Sequence of chain 1.A:
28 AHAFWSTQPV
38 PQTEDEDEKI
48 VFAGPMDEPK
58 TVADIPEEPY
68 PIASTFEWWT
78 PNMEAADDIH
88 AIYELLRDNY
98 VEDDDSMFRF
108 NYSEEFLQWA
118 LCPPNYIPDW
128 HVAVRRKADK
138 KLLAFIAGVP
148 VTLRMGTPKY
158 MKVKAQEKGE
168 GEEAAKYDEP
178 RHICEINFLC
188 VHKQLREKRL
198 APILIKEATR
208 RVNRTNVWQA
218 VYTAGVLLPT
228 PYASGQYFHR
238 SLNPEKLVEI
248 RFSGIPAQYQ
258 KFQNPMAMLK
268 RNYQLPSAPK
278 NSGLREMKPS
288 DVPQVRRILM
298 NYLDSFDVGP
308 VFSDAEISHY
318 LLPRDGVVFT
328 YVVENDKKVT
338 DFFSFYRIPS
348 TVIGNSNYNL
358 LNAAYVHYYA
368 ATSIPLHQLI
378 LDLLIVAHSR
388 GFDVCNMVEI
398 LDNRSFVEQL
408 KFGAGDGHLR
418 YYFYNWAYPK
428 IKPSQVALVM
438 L

A small-molecule ligand and the protein it binds are described below.
Small molecule (SMILES): Cc1nn(C)c(C)c1NS(=O)(=O)c1c(Cl)cc(-c2ccnc(N3CCNCC3)c2)cc1Cl

Binding-site contacts:
Ligand atom CAM contacts residue MET437 of chain 1.A at 3.8 Å (hydrophobic).
Ligand atom CAX contacts residue PHE107 of chain 1.A at 3.8 Å (hydrophobic).
Ligand atom NBE contacts residue PHE107 of chain 1.A at 3.6 Å.
Ligand atom CAH contacts residue GLY222 of chain 1.A at 3.3 Å.
Ligand atom CLF contacts residue GLY414 of chain 1.A at 3.8 Å.
Ligand atom CAA contacts residue PHE249 of chain 1.A at 3.7 Å (hydrophobic).
Ligand atom CAO contacts residue TYR234 of chain 1.A at 3.6 Å (hydrophobic).
Ligand atom SBF contacts residue HIS236 of chain 1.A at 3.7 Å.
Ligand atom NAR contacts residue PHE105 of chain 1.A at 3.7 Å.
Ligand atom CAC contacts residue PHE107 of chain 1.A at 3.5 Å (hydrophobic).
Ligand atom CAC contacts residue PHE105 of chain 1.A at 3.7 Å (hydrophobic).
Ligand atom CAK contacts residue TYR234 of chain 1.A at 3.8 Å (hydrophobic).
Ligand atom CAZ contacts residue TYR234 of chain 1.A at 3.8 Å (hydrophobic).
Ligand atom CAC contacts residue VAL98 of chain 1.A at 3.2 Å (hydrophobic).
Ligand atom CBA contacts residue LEU416 of chain 1.A at 3.8 Å (hydrophobic).
Ligand atom CLG contacts residue ASN393 of chain 1.A at 3.7 Å.
Ligand atom NAS contacts residue ASN184 of chain 1.A at 3.4 Å (h-bond).
Ligand atom CAU contacts residue SER347 of chain 1.A at 3.7 Å.
Ligand atom NAQ contacts residue GLY222 of chain 1.A at 3.3 Å (h-bond).
Ligand atom OAE contacts residue HIS236 of chain 1.A at 3.4 Å.
Ligand atom OAE contacts residue ASN393 of chain 1.A at 3.5 Å (h-bond).
Ligand atom NBD contacts residue LEU416 of chain 1.A at 3.6 Å.
Ligand atom OAD contacts residue HIS236 of chain 1.A at 3.2 Å.
Ligand atom CLG contacts residue TYR362 of chain 1.A at 2.9 Å.
Ligand atom CAI contacts residue VAL98 of chain 1.A at 3.7 Å (hydrophobic).
Ligand atom CAM contacts residue THR220 of chain 1.A at 3.5 Å.
Ligand atom CAH contacts residue VAL98 of chain 1.A at 3.8 Å (hydrophobic).
Ligand atom CLG contacts residue PHE107 of chain 1.A at 3.6 Å.
Ligand atom NBE contacts residue SER347 of chain 1.A at 3.7 Å.
Ligand atom NAS contacts residue LEU438 of chain 1.A at 3.0 Å (h-bond).
Ligand atom CAL contacts residue TYR234 of chain 1.A at 3.4 Å (hydrophobic).
Ligand atom CAN contacts residue ASN184 of chain 1.A at 3.6 Å.
Ligand atom OAE contacts residue PHE249 of chain 1.A at 3.7 Å.
Ligand atom CAK contacts residue PHE107 of chain 1.A at 3.2 Å (hydrophobic).
Ligand atom CAB contacts residue ASP100 of chain 1.A at 3.8 Å.
Ligand atom CAM contacts residue LEU438 of chain 1.A at 3.4 Å (hydrophobic).
Ligand atom NAS contacts residue THR220 of chain 1.A at 3.6 Å.
Ligand atom CAN contacts residue THR220 of chain 1.A at 3.5 Å.
Ligand atom NAR contacts residue PHE107 of chain 1.A at 3.6 Å.
Ligand atom NAR contacts residue SER347 of chain 1.A at 2.8 Å (h-bond).